This small molecule binds to this protein.
Small molecule (SMILES): CC(=O)N[C@H]1[C@H](O[C@H]2[C@H](O)[C@@H](NC(C)=O)CO[C@@H]2CO)O[C@H](CO)[C@@H](O)[C@@H]1O

Binding-site contacts:
Ligand atom O6 contacts residue VAL257 of chain 1.A at 3.4 Å.
Ligand atom O7 contacts residue HIS77 of chain 1.A at 4.4 Å.
Ligand atom C2 contacts residue ASN219 of chain 1.A at 2.4 Å.
Ligand atom C5 contacts residue ASN219 of chain 1.A at 3.6 Å.
Ligand atom C1 contacts residue LYS258 of chain 1.A at 3.4 Å.
Ligand atom C6 contacts residue VAL257 of chain 1.A at 3.9 Å (hydrophobic).
Ligand atom C6 contacts residue TYR487 of chain 1.A at 4.1 Å (hydrophobic).
Ligand atom C8 contacts residue ASN219 of chain 1.A at 3.5 Å.
Ligand atom O5 contacts residue THR256 of chain 1.A at 4.2 Å.
Ligand atom C6 contacts residue LYS258 of chain 1.A at 3.9 Å.
Ligand atom O7 contacts residue ASN219 of chain 1.A at 3.5 Å (h-bond).
Ligand atom O7 contacts residue THR255 of chain 1.A at 4.1 Å.
Ligand atom C1 contacts residue THR256 of chain 1.A at 4.2 Å.
Ligand atom O5 contacts residue VAL257 of chain 1.A at 3.7 Å.
Ligand atom C5 contacts residue VAL257 of chain 1.A at 4.5 Å (hydrophobic).
Ligand atom C3 contacts residue ASN219 of chain 1.A at 3.7 Å.
Ligand atom O6 contacts residue LYS258 of chain 1.A at 2.9 Å (salt-bridge).
Ligand atom O5 contacts residue LYS258 of chain 1.A at 3.3 Å.
Ligand atom C1 contacts residue ASN219 of chain 1.A at 1.4 Å.
Ligand atom O5 contacts residue ASN219 of chain 1.A at 2.3 Å (h-bond).
Ligand atom C8 contacts residue HIS77 of chain 1.A at 3.8 Å.
Ligand atom C7 contacts residue ASN219 of chain 1.A at 3.3 Å.
Ligand atom C5 contacts residue LYS258 of chain 1.A at 3.8 Å.
Ligand atom N2 contacts residue ASN219 of chain 1.A at 3.1 Å (h-bond).
Ligand atom C4 contacts residue ASN219 of chain 1.A at 4.0 Å.
Ligand atom O6 contacts residue TYR487 of chain 1.A at 3.4 Å.

Sequence of chain 1.A:
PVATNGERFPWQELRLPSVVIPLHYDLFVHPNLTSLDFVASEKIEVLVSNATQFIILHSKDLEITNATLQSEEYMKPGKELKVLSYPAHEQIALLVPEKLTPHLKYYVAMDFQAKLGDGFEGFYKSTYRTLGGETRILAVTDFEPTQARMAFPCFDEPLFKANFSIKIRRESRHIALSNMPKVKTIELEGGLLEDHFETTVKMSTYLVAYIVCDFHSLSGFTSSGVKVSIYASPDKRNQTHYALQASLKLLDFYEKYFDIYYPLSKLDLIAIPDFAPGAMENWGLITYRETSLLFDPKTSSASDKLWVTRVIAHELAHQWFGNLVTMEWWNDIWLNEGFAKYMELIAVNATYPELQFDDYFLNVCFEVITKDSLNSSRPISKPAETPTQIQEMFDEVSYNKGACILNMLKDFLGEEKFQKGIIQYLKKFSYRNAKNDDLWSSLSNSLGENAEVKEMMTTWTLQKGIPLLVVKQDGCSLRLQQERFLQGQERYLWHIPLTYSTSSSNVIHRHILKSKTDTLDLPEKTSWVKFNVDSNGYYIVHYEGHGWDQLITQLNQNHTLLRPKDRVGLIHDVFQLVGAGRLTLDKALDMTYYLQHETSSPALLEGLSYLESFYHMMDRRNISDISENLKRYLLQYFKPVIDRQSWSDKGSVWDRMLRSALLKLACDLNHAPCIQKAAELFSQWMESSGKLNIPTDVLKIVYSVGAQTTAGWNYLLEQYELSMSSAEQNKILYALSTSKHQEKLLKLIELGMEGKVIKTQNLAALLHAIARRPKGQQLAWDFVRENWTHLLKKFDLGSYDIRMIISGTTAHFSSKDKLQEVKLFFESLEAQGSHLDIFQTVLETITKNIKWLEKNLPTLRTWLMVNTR